Binding-site contacts:
Ligand atom C1 contacts residue SER95 of chain 1.D at 3.5 Å.
Ligand atom C3 contacts residue ASN93 of chain 1.D at 3.9 Å.
Ligand atom C5 contacts residue SER95 of chain 1.D at 3.9 Å.
Ligand atom O7 contacts residue ASN93 of chain 1.D at 3.2 Å (h-bond).
Ligand atom C7 contacts residue ASN93 of chain 1.D at 3.3 Å.
Ligand atom C1 contacts residue ASN93 of chain 1.D at 1.5 Å.
Ligand atom N2 contacts residue ASN93 of chain 1.D at 3.0 Å (h-bond).
Ligand atom O6 contacts residue SER95 of chain 1.D at 3.3 Å (h-bond).
Ligand atom C5 contacts residue ASN93 of chain 1.D at 3.8 Å.
Ligand atom C8 contacts residue ASN93 of chain 1.D at 4.5 Å.
Ligand atom O5 contacts residue ASN93 of chain 1.D at 2.4 Å (h-bond).
Ligand atom C4 contacts residue ASN93 of chain 1.D at 4.3 Å.
Ligand atom O5 contacts residue SER95 of chain 1.D at 3.0 Å (h-bond).
Ligand atom C6 contacts residue SER95 of chain 1.D at 4.1 Å.
Ligand atom C2 contacts residue ASN93 of chain 1.D at 2.5 Å.

The protein below binds the small molecule below.
Small molecule (SMILES): CC(=O)N[C@@H]1[C@@H](O)[C@H](O)[C@@H](CO)O[C@H]1O

Sequence of chain 1.D:
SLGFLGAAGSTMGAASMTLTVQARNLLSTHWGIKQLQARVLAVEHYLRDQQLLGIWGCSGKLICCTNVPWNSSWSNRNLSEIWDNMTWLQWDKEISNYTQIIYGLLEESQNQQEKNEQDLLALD